The protein below binds the small molecule below.
Small molecule (SMILES): CC(=O)N[C@@H]1[C@@H](O)[C@H](O)[C@@H](CO)O[C@H]1O

Binding-site contacts:
Ligand atom N2 contacts residue PRO31 of chain 23.B at 2.8 Å (h-bond).
Ligand atom O7 contacts residue SER71 of chain 23.B at 4.4 Å.
Ligand atom C6 contacts residue ARG33 of chain 23.B at 3.7 Å.
Ligand atom C7 contacts residue PRO31 of chain 23.B at 3.2 Å (hydrophobic).
Ligand atom O3 contacts residue PRO31 of chain 23.B at 4.2 Å.
Ligand atom C5 contacts residue ARG33 of chain 23.B at 3.9 Å.
Ligand atom O6 contacts residue ARG33 of chain 23.B at 3.0 Å (salt-bridge).
Ligand atom C2 contacts residue ASN70 of chain 23.B at 2.5 Å.
Ligand atom C5 contacts residue ASN70 of chain 23.B at 3.7 Å.
Ligand atom N2 contacts residue ASN32 of chain 23.B at 4.2 Å.
Ligand atom O7 contacts residue ASN70 of chain 23.B at 3.5 Å (h-bond).
Ligand atom C7 contacts residue ASN70 of chain 23.B at 3.4 Å.
Ligand atom C2 contacts residue PRO31 of chain 23.B at 4.0 Å (hydrophobic).
Ligand atom O5 contacts residue ASN70 of chain 23.B at 2.4 Å (h-bond).
Ligand atom C1 contacts residue ARG33 of chain 23.B at 4.1 Å.
Ligand atom C8 contacts residue ASN70 of chain 23.B at 3.9 Å.
Ligand atom O7 contacts residue PRO31 of chain 23.B at 3.0 Å (h-bond).
Ligand atom C4 contacts residue ASN70 of chain 23.B at 4.2 Å.
Ligand atom O5 contacts residue ARG33 of chain 23.B at 4.3 Å.
Ligand atom N2 contacts residue ASN70 of chain 23.B at 2.9 Å (h-bond).
Ligand atom C3 contacts residue ASN70 of chain 23.B at 3.8 Å.
Ligand atom C1 contacts residue ASN70 of chain 23.B at 1.4 Å.
Ligand atom C3 contacts residue PRO31 of chain 23.B at 4.1 Å (hydrophobic).

Sequence of chain 23.B:
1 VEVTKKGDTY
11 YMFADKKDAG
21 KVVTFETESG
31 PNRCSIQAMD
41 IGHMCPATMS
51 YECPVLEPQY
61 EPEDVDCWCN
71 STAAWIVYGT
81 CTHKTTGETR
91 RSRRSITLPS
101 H